A protein and the small-molecule ligand that binds it are described below.
Small molecule (SMILES): CC(=O)N[C@@H]1[C@@H](O)[C@H](O)[C@@H](CO)O[C@H]1O

Sequence of chain 1.C:
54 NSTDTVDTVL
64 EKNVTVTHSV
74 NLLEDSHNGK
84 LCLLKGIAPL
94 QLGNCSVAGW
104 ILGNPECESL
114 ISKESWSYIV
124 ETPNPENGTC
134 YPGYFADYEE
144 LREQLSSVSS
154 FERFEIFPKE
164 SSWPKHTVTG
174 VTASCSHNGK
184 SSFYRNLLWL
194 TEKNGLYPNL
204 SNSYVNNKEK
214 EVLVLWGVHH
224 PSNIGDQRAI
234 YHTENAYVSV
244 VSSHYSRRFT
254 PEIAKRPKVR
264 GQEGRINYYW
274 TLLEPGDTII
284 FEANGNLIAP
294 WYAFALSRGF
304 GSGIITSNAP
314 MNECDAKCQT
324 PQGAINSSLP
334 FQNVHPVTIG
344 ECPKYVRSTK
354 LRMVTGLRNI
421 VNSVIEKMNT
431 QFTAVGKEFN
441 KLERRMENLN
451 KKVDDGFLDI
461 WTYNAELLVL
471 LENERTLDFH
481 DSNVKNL

Binding-site contacts:
Ligand atom O7 contacts residue ASN66 of chain 1.C at 3.0 Å (h-bond).
Ligand atom C7 contacts residue ASN66 of chain 1.C at 3.2 Å.
Ligand atom C2 contacts residue ASN66 of chain 1.C at 2.5 Å.
Ligand atom C8 contacts residue LYS65 of chain 1.C at 3.9 Å.
Ligand atom C1 contacts residue ASN66 of chain 1.C at 1.4 Å.
Ligand atom N2 contacts residue ASN66 of chain 1.C at 2.9 Å (h-bond).
Ligand atom C7 contacts residue LYS65 of chain 1.C at 4.4 Å.
Ligand atom O5 contacts residue ASN66 of chain 1.C at 2.4 Å (h-bond).
Ligand atom C3 contacts residue ASN66 of chain 1.C at 3.8 Å.
Ligand atom C5 contacts residue ASN66 of chain 1.C at 3.7 Å.
Ligand atom C4 contacts residue ASN66 of chain 1.C at 4.2 Å.